Sequence of chain 1.A:
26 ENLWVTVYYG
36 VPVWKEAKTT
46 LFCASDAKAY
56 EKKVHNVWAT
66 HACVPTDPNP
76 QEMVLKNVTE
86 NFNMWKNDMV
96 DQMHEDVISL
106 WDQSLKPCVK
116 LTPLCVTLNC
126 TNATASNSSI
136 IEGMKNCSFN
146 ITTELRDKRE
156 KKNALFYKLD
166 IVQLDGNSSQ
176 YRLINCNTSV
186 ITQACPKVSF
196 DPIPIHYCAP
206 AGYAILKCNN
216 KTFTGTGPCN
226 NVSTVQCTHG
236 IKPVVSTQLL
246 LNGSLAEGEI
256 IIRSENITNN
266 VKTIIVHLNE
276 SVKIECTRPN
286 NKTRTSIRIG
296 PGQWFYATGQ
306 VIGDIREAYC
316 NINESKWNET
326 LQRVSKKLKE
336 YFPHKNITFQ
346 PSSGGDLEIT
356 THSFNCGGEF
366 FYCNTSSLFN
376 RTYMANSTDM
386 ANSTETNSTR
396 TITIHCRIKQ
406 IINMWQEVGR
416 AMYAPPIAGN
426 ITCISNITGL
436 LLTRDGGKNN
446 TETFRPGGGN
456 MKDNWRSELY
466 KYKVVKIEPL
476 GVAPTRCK

A protein and the small-molecule ligand that binds it are described below.
Small molecule (SMILES): CC(=O)N[C@H]1[C@H](O[C@H]2[C@H](O)[C@@H](NC(C)=O)CO[C@@H]2CO)O[C@H](CO)[C@@H](O[C@@H]2O[C@H](CO)[C@@H](O)[C@H](O)[C@@H]2O)[C@@H]1O

Binding-site contacts:
Ligand atom O7 contacts residue ASN323 of chain 1.A at 4.3 Å.
Ligand atom C3 contacts residue ASN323 of chain 1.A at 3.6 Å.
Ligand atom C2 contacts residue GLU319 of chain 1.A at 4.4 Å.
Ligand atom C4 contacts residue GLU319 of chain 1.A at 3.5 Å.
Ligand atom C2 contacts residue ARG376 of chain 1.A at 3.5 Å.
Ligand atom O3 contacts residue ARG376 of chain 1.A at 3.5 Å (salt-bridge).
Ligand atom N2 contacts residue ASN323 of chain 1.A at 3.4 Å (h-bond).
Ligand atom C1 contacts residue ASN323 of chain 1.A at 1.5 Å.
Ligand atom O3 contacts residue ASN323 of chain 1.A at 3.8 Å.
Ligand atom C6 contacts residue GLU390 of chain 1.A at 3.9 Å.
Ligand atom O7 contacts residue ARG376 of chain 1.A at 2.3 Å (salt-bridge).
Ligand atom C8 contacts residue SER388 of chain 1.A at 3.2 Å.
Ligand atom O5 contacts residue GLU319 of chain 1.A at 3.7 Å.
Ligand atom C3 contacts residue ARG376 of chain 1.A at 4.1 Å.
Ligand atom C6 contacts residue GLU319 of chain 1.A at 3.4 Å.
Ligand atom N2 contacts residue ARG376 of chain 1.A at 3.8 Å.
Ligand atom O6 contacts residue NAG1 of chain 1.Z at 3.5 Å (h-bond).
Ligand atom C1 contacts residue ARG376 of chain 1.A at 4.2 Å.
Ligand atom C7 contacts residue ASN323 of chain 1.A at 4.0 Å.
Ligand atom O5 contacts residue ASN323 of chain 1.A at 2.1 Å (h-bond).
Ligand atom C5 contacts residue ASN323 of chain 1.A at 3.4 Å.
Ligand atom O3 contacts residue GLU319 of chain 1.A at 2.2 Å (salt-bridge).
Ligand atom C4 contacts residue ASN323 of chain 1.A at 4.1 Å.
Ligand atom C7 contacts residue ARG376 of chain 1.A at 3.1 Å.
Ligand atom C6 contacts residue ASN323 of chain 1.A at 4.3 Å.
Ligand atom C5 contacts residue GLU319 of chain 1.A at 3.8 Å.
Ligand atom C2 contacts residue ASN323 of chain 1.A at 2.5 Å.
Ligand atom C8 contacts residue MET385 of chain 1.A at 4.4 Å (hydrophobic).
Ligand atom O6 contacts residue GLU319 of chain 1.A at 3.6 Å (salt-bridge).
Ligand atom C8 contacts residue ARG376 of chain 1.A at 3.9 Å.
Ligand atom C3 contacts residue GLU319 of chain 1.A at 3.4 Å.